The small molecule below binds the protein below.
Small molecule (SMILES): CC(=O)N[C@@H]1[C@@H](O)[C@H](O)[C@@H](CO)O[C@H]1O

Binding-site contacts:
Ligand atom N2 contacts residue TRP161 of chain 2.D at 4.2 Å.
Ligand atom C1 contacts residue TRP161 of chain 2.D at 4.2 Å (hydrophobic).
Ligand atom C1 contacts residue ASN255 of chain 2.D at 1.4 Å.
Ligand atom C4 contacts residue TRP161 of chain 2.D at 4.2 Å (hydrophobic).
Ligand atom C5 contacts residue ASN255 of chain 2.D at 3.6 Å.
Ligand atom O3 contacts residue TRP161 of chain 2.D at 3.8 Å.
Ligand atom C7 contacts residue ASN255 of chain 2.D at 4.1 Å.
Ligand atom C4 contacts residue ASN255 of chain 2.D at 4.3 Å.
Ligand atom C8 contacts residue ASN255 of chain 2.D at 4.3 Å.
Ligand atom O5 contacts residue TRP161 of chain 2.D at 4.0 Å.
Ligand atom C3 contacts residue TRP161 of chain 2.D at 4.3 Å (hydrophobic).
Ligand atom C3 contacts residue ASN255 of chain 2.D at 4.0 Å.
Ligand atom C2 contacts residue ASN255 of chain 2.D at 2.7 Å.
Ligand atom N2 contacts residue ASN255 of chain 2.D at 3.1 Å (h-bond).
Ligand atom O5 contacts residue ASN255 of chain 2.D at 2.4 Å (h-bond).
Ligand atom C2 contacts residue TRP161 of chain 2.D at 3.8 Å (hydrophobic).

Sequence of chain 2.D:
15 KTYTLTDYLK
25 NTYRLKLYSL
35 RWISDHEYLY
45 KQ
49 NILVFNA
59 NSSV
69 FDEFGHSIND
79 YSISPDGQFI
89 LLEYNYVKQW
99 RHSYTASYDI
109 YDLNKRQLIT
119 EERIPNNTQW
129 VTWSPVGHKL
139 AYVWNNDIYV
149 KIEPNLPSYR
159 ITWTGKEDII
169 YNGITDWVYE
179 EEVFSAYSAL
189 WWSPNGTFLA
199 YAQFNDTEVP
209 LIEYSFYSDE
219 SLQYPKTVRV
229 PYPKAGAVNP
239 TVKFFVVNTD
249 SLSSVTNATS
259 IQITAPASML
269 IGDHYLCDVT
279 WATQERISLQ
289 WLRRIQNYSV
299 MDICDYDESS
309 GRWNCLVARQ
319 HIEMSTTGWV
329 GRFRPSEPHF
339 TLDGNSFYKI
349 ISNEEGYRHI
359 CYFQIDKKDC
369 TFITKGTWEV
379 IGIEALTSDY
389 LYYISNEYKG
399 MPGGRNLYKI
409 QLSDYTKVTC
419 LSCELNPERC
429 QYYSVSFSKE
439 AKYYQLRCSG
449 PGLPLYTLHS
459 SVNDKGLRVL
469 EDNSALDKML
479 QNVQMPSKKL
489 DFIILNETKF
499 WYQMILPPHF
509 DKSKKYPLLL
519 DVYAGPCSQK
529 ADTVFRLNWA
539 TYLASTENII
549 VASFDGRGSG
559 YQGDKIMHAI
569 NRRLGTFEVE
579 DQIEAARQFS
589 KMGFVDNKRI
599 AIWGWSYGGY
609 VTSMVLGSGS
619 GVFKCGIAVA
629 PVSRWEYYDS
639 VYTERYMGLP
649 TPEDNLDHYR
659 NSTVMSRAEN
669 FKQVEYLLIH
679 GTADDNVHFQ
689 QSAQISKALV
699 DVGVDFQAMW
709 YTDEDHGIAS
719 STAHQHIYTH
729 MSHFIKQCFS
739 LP